Sequence of chain 1.C:
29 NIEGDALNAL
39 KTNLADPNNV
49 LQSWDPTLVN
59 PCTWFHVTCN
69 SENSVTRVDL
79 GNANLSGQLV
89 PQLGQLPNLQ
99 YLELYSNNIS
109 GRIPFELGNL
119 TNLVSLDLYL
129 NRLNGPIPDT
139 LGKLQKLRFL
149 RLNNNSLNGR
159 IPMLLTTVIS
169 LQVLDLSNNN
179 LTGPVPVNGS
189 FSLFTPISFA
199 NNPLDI

A small-molecule ligand and the protein it binds are described below.
Small molecule (SMILES): CC(=O)N[C@H]1[C@H](O[C@H]2[C@H](O)[C@@H](NC(C)=O)CO[C@@H]2CO)O[C@H](CO)[C@@H](O[C@@H]2O[C@H](CO[C@H]3O[C@H](CO)[C@@H](O)[C@H](O)[C@@H]3O)[C@@H](O)[C@H](O[C@H]3O[C@H](CO)[C@@H](O)[C@H](O)[C@@H]3O)[C@@H]2O)[C@@H]1O

Sequence of chain 1.B:
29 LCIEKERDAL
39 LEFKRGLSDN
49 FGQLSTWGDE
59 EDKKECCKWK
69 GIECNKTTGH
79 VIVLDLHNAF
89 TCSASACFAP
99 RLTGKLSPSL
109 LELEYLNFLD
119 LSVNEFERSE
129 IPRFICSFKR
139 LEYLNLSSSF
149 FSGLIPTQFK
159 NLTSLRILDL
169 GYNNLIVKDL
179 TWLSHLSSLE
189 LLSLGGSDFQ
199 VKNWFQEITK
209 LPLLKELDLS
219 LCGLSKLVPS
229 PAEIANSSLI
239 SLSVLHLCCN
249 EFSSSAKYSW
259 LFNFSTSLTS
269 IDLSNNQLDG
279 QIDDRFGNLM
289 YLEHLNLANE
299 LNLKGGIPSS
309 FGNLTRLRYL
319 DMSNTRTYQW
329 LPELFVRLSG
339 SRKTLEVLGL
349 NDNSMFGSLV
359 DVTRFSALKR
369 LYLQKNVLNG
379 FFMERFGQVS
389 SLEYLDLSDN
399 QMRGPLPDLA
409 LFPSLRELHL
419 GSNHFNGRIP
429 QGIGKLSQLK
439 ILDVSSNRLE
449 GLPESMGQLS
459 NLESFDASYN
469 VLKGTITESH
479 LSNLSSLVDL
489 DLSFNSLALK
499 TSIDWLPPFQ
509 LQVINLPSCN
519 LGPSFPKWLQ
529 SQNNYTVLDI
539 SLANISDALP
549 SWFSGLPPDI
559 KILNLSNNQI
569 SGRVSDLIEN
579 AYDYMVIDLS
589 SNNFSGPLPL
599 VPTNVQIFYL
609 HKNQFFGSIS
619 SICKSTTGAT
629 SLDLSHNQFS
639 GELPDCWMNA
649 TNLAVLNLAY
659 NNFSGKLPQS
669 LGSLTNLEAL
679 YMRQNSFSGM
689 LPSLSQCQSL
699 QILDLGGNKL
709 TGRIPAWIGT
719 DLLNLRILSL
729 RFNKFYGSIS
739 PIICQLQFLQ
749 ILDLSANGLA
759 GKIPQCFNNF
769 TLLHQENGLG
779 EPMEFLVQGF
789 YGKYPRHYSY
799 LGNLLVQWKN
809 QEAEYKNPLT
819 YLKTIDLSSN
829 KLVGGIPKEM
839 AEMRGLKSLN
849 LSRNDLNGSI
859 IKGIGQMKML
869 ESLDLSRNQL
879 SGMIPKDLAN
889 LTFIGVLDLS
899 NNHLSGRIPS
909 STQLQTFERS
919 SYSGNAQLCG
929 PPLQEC

Binding-site contacts:
Ligand atom C7 contacts residue TYR796 of chain 1.B at 4.0 Å (hydrophobic).
Ligand atom C1 contacts residue ASP586 of chain 1.B at 3.3 Å.
Ligand atom C6 contacts residue SER564 of chain 1.B at 4.0 Å.
Ligand atom C8 contacts residue TYR796 of chain 1.B at 3.9 Å (hydrophobic).
Ligand atom C2 contacts residue ASP586 of chain 1.B at 3.4 Å.
Ligand atom C6 contacts residue SER539 of chain 1.B at 3.1 Å.
Ligand atom C6 contacts residue LEU540 of chain 1.B at 3.7 Å (hydrophobic).
Ligand atom C8 contacts residue ASN565 of chain 1.B at 3.9 Å.
Ligand atom C6 contacts residue TYR467 of chain 1.B at 3.6 Å (hydrophobic).
Ligand atom O6 contacts residue PRO515 of chain 1.B at 3.8 Å.
Ligand atom O7 contacts residue TYR796 of chain 1.B at 3.4 Å.
Ligand atom C8 contacts residue ILE605 of chain 1.B at 3.8 Å (hydrophobic).
Ligand atom O6 contacts residue TYR467 of chain 1.B at 4.3 Å.
Ligand atom C1 contacts residue ASN562 of chain 1.B at 1.4 Å.
Ligand atom O6 contacts residue PHE492 of chain 1.B at 4.2 Å.
Ligand atom O5 contacts residue ASN562 of chain 1.B at 2.4 Å (h-bond).
Ligand atom C5 contacts residue ASN562 of chain 1.B at 3.7 Å.
Ligand atom C8 contacts residue LEU540 of chain 1.B at 4.1 Å (hydrophobic).
Ligand atom O2 contacts residue THR55 of chain 1.C at 3.1 Å (h-bond).
Ligand atom N2 contacts residue ASN562 of chain 1.B at 2.9 Å (h-bond).
Ligand atom C3 contacts residue ASN562 of chain 1.B at 3.8 Å.
Ligand atom C8 contacts residue ASP586 of chain 1.B at 3.9 Å.
Ligand atom C2 contacts residue THR55 of chain 1.C at 4.1 Å.
Ligand atom O5 contacts residue SER539 of chain 1.B at 3.1 Å (h-bond).
Ligand atom C5 contacts residue SER539 of chain 1.B at 3.7 Å.
Ligand atom C8 contacts residue VAL584 of chain 1.B at 3.7 Å (hydrophobic).
Ligand atom C7 contacts residue ASP586 of chain 1.B at 3.8 Å.
Ligand atom C1 contacts residue SER564 of chain 1.B at 3.5 Å.
Ligand atom N2 contacts residue ASP586 of chain 1.B at 2.8 Å (salt-bridge).
Ligand atom C3 contacts residue ASP586 of chain 1.B at 3.9 Å.
Ligand atom C1 contacts residue SER539 of chain 1.B at 4.2 Å.
Ligand atom C7 contacts residue ASN562 of chain 1.B at 3.9 Å.
Ligand atom C2 contacts residue ASN562 of chain 1.B at 2.4 Å.
Ligand atom O6 contacts residue SER539 of chain 1.B at 2.4 Å (h-bond).
Ligand atom O6 contacts residue LEU540 of chain 1.B at 3.6 Å.
Ligand atom C4 contacts residue ASN562 of chain 1.B at 4.2 Å.
Ligand atom O5 contacts residue SER564 of chain 1.B at 3.4 Å (h-bond).
Ligand atom C5 contacts residue SER564 of chain 1.B at 3.5 Å.
Ligand atom O6 contacts residue ASP537 of chain 1.B at 4.3 Å.
Ligand atom O5 contacts residue ASP537 of chain 1.B at 4.3 Å.